Sequence of chain 1.A:
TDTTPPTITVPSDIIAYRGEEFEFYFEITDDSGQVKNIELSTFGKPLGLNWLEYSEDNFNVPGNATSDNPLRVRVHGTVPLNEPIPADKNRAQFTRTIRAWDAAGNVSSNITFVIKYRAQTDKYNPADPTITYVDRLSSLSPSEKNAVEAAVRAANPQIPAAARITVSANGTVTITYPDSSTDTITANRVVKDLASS

Binding-site contacts:
Ligand atom O1A contacts residue GLN93 of chain 1.A at 4.0 Å.
Ligand atom C5 contacts residue GLN93 of chain 1.A at 3.4 Å.
Ligand atom C11 contacts residue ARG91 of chain 1.A at 3.5 Å.
Ligand atom C6 contacts residue GLN93 of chain 1.A at 3.5 Å.
Ligand atom O8 contacts residue THR95 of chain 1.A at 4.1 Å.
Ligand atom C9 contacts residue ARG96 of chain 1.A at 3.5 Å.
Ligand atom C5 contacts residue ARG91 of chain 1.A at 3.8 Å.
Ligand atom O4 contacts residue ARG91 of chain 1.A at 2.6 Å (salt-bridge).
Ligand atom O1A contacts residue THR95 of chain 1.A at 2.7 Å (h-bond).
Ligand atom O9 contacts residue ARG96 of chain 1.A at 3.2 Å (salt-bridge).
Ligand atom C9 contacts residue PHE94 of chain 1.A at 3.9 Å (hydrophobic).
Ligand atom O1B contacts residue THR95 of chain 1.A at 2.7 Å (h-bond).
Ligand atom C4 contacts residue PHE43 of chain 1.A at 3.9 Å (hydrophobic).
Ligand atom C1 contacts residue GLN93 of chain 1.A at 4.0 Å.
Ligand atom O1 contacts residue PHE43 of chain 1.A at 4.0 Å.
Ligand atom C4 contacts residue THR95 of chain 1.A at 3.9 Å.
Ligand atom O6 contacts residue THR95 of chain 1.A at 3.9 Å.
Ligand atom C5 contacts residue PHE43 of chain 1.A at 3.6 Å (hydrophobic).
Ligand atom C10 contacts residue GLN93 of chain 1.A at 4.0 Å.
Ligand atom C10 contacts residue ARG91 of chain 1.A at 3.3 Å.
Ligand atom O6 contacts residue PHE43 of chain 1.A at 3.3 Å.
Ligand atom C6 contacts residue PHE43 of chain 1.A at 3.6 Å (hydrophobic).
Ligand atom N5 contacts residue ARG91 of chain 1.A at 3.2 Å (salt-bridge).
Ligand atom O8 contacts residue PHE94 of chain 1.A at 4.2 Å.
Ligand atom C8 contacts residue ARG96 of chain 1.A at 3.9 Å.
Ligand atom N5 contacts residue GLN93 of chain 1.A at 2.9 Å (h-bond).
Ligand atom O5 contacts residue PHE43 of chain 1.A at 4.3 Å.
Ligand atom O1A contacts residue PHE94 of chain 1.A at 3.6 Å.
Ligand atom C11 contacts residue TYR117 of chain 1.A at 3.3 Å (hydrophobic).
Ligand atom O10 contacts residue ARG91 of chain 1.A at 3.9 Å.
Ligand atom C11 contacts residue GLN93 of chain 1.A at 4.1 Å.
Ligand atom C5 contacts residue THR95 of chain 1.A at 3.9 Å.
Ligand atom C1 contacts residue THR95 of chain 1.A at 3.3 Å.
Ligand atom C3 contacts residue PHE43 of chain 1.A at 4.2 Å (hydrophobic).
Ligand atom O6 contacts residue PHE43 of chain 1.A at 3.5 Å.
Ligand atom O1B contacts residue GLN93 of chain 1.A at 3.0 Å (h-bond).
Ligand atom C4 contacts residue ARG91 of chain 1.A at 3.4 Å.
Ligand atom C4 contacts residue GLN93 of chain 1.A at 3.5 Å.
Ligand atom O8 contacts residue ARG96 of chain 1.A at 2.9 Å (salt-bridge).
Ligand atom C6 contacts residue THR95 of chain 1.A at 4.0 Å.

The protein below binds the small molecule below.
Small molecule (SMILES): CC(=O)N[C@@H]1[C@@H](O[C@@H]2O[C@H](CO)[C@H](O)[C@H](O[C@]3(C(=O)O)C[C@H](O)[C@@H](NC(C)=O)[C@H]([C@H](O)[C@H](O)CO)O3)[C@H]2O)[C@@H](O)[C@@H](CO)O[C@@H]1O